A protein and the small-molecule ligand that binds it are described below.
Small molecule (SMILES): CNc1nc(Cl)nc2[nH]cnc12

Binding-site contacts:
Ligand atom N05 contacts residue MET108 of chain 1.B at 3.7 Å.
Ligand atom C11 contacts residue TRP51 of chain 1.B at 3.6 Å (hydrophobic).
Ligand atom C04 contacts residue MET108 of chain 1.B at 3.7 Å (hydrophobic).
Ligand atom C08 contacts residue LEU113 of chain 1.B at 4.1 Å (hydrophobic).
Ligand atom C02 contacts residue ASN37 of chain 1.B at 3.8 Å.
Ligand atom C04 contacts residue LYS35 of chain 1.B at 4.0 Å.
Ligand atom CL1 contacts residue ASN38 of chain 1.B at 3.1 Å.
Ligand atom N07 contacts residue ASP150 of chain 1.B at 4.1 Å.
Ligand atom C02 contacts residue SER36 of chain 1.B at 3.6 Å.
Ligand atom N12 contacts residue ASN41 of chain 1.B at 3.2 Å (h-bond).
Ligand atom N07 contacts residue SER52 of chain 1.B at 3.8 Å.
Ligand atom C08 contacts residue TRP51 of chain 1.B at 4.0 Å (hydrophobic).
Ligand atom N10 contacts residue LEU113 of chain 1.B at 3.6 Å.
Ligand atom N03 contacts residue SER36 of chain 1.B at 3.9 Å.
Ligand atom C11 contacts residue SER52 of chain 1.B at 3.4 Å.
Ligand atom CL1 contacts residue PRO105 of chain 1.B at 3.5 Å.
Ligand atom N05 contacts residue LYS35 of chain 1.B at 3.5 Å (salt-bridge).
Ligand atom CL1 contacts residue ASN37 of chain 1.B at 3.6 Å.
Ligand atom N03 contacts residue ASN37 of chain 1.B at 3.2 Å (h-bond).
Ligand atom C11 contacts residue ASN41 of chain 1.B at 3.8 Å.
Ligand atom CL1 contacts residue ASN41 of chain 1.B at 3.3 Å.
Ligand atom N05 contacts residue ASN37 of chain 1.B at 4.1 Å.
Ligand atom CL1 contacts residue SER36 of chain 1.B at 3.5 Å.
Ligand atom C06 contacts residue LYS35 of chain 1.B at 4.1 Å.
Ligand atom C09 contacts residue LEU113 of chain 1.B at 4.0 Å (hydrophobic).
Ligand atom N07 contacts residue THR53 of chain 1.B at 4.0 Å.
Ligand atom C11 contacts residue TRP102 of chain 1.B at 3.5 Å (hydrophobic).
Ligand atom C06 contacts residue THR53 of chain 1.B at 4.1 Å.
Ligand atom C11 contacts residue LEU113 of chain 1.B at 4.1 Å (hydrophobic).
Ligand atom C04 contacts residue ASN37 of chain 1.B at 4.1 Å.
Ligand atom N07 contacts residue LEU113 of chain 1.B at 4.0 Å.
Ligand atom C09 contacts residue SER52 of chain 1.B at 3.9 Å.
Ligand atom N03 contacts residue MET108 of chain 1.B at 3.8 Å.
Ligand atom C06 contacts residue ASP150 of chain 1.B at 3.2 Å.
Ligand atom N12 contacts residue SER36 of chain 1.B at 4.0 Å.
Ligand atom N12 contacts residue TRP51 of chain 1.B at 4.1 Å.
Ligand atom N10 contacts residue TRP51 of chain 1.B at 3.4 Å.
Ligand atom C02 contacts residue ASN41 of chain 1.B at 3.7 Å.
Ligand atom N10 contacts residue SER52 of chain 1.B at 2.8 Å (h-bond).
Ligand atom C09 contacts residue TRP51 of chain 1.B at 3.7 Å (hydrophobic).

Sequence of chain 1.B:
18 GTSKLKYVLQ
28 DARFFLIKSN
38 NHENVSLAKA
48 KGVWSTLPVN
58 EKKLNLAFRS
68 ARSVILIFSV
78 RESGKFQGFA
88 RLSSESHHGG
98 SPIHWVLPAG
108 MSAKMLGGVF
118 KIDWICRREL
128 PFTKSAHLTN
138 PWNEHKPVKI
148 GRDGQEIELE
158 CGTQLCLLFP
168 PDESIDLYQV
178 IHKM